The protein below binds the small molecule below.
Small molecule (SMILES): CC[C@H]1OC(=O)[C@H](C)[C@@H](O[C@H]2C[C@@](C)(OC)[C@@H](O)[C@H](C)O2)[C@H](C)[C@@H](O[C@@H]2O[C@H](C)C[C@H](N(C)C)[C@H]2O)[C@](C)(O)C[C@@H](C)CN(C)[C@H](C)[C@@H](O)[C@]1(C)O

Sequence of chain 1.H:
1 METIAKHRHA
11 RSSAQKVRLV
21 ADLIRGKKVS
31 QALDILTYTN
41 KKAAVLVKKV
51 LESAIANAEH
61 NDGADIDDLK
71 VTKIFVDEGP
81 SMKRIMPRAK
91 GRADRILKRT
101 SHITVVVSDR

Binding-site contacts:
Ligand atom C8A contacts residue MUL1 of chain 1.K at 3.3 Å.
Ligand atom O13 contacts residue LYS90 of chain 1.H at 3.6 Å (salt-bridge).
Ligand atom C4A contacts residue MUL1 of chain 1.K at 4.0 Å.
Ligand atom C3A contacts residue MUL1 of chain 1.K at 4.1 Å.
Ligand atom N3A contacts residue MUL1 of chain 1.K at 3.1 Å (h-bond).
Ligand atom C7A contacts residue MUL1 of chain 1.K at 3.5 Å.